This protein binds this small molecule.
Small molecule (SMILES): CC(=O)N[C@@H]1[C@@H](O)[C@H](O)[C@@H](CO)O[C@H]1O

Sequence of chain 1.B:
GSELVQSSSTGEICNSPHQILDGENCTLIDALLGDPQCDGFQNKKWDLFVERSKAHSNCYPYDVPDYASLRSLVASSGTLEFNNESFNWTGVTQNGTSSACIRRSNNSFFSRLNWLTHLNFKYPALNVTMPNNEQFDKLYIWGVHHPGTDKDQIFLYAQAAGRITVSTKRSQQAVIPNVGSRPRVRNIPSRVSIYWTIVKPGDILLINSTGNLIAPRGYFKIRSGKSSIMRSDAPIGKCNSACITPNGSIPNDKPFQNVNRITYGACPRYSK

Binding-site contacts:
Ligand atom O5 contacts residue THR93 of chain 1.B at 3.7 Å.
Ligand atom O7 contacts residue ASN91 of chain 1.B at 3.1 Å (h-bond).
Ligand atom C3 contacts residue ASN91 of chain 1.B at 3.8 Å.
Ligand atom C6 contacts residue THR93 of chain 1.B at 4.4 Å.
Ligand atom C2 contacts residue THR93 of chain 1.B at 4.2 Å.
Ligand atom C5 contacts residue THR93 of chain 1.B at 3.8 Å.
Ligand atom C8 contacts residue ASN91 of chain 1.B at 4.3 Å.
Ligand atom N2 contacts residue THR93 of chain 1.B at 4.4 Å.
Ligand atom N2 contacts residue ASN91 of chain 1.B at 2.8 Å (h-bond).
Ligand atom O5 contacts residue ASN91 of chain 1.B at 2.4 Å (h-bond).
Ligand atom C4 contacts residue ASN91 of chain 1.B at 4.2 Å.
Ligand atom C1 contacts residue ASN91 of chain 1.B at 1.4 Å.
Ligand atom C2 contacts residue ASN91 of chain 1.B at 2.4 Å.
Ligand atom C1 contacts residue THR93 of chain 1.B at 3.3 Å.
Ligand atom C5 contacts residue ASN91 of chain 1.B at 3.7 Å.
Ligand atom C7 contacts residue ASN91 of chain 1.B at 3.2 Å.